Binding-site contacts:
Ligand atom O contacts residue GLU141 of chain 1.A at 3.3 Å.
Ligand atom N1 contacts residue GLU141 of chain 1.A at 4.3 Å.
Ligand atom N1 contacts residue PRO144 of chain 1.A at 4.3 Å.
Ligand atom C7 contacts residue VAL271 of chain 1.A at 3.6 Å (hydrophobic).
Ligand atom C4 contacts residue PRO142 of chain 1.A at 4.1 Å (hydrophobic).
Ligand atom O1 contacts residue TYR264 of chain 1.A at 3.4 Å.
Ligand atom C6 contacts residue TYR264 of chain 1.A at 3.8 Å (hydrophobic).
Ligand atom C contacts residue TYR264 of chain 1.A at 4.2 Å (hydrophobic).
Ligand atom O contacts residue PRO142 of chain 1.A at 3.4 Å (h-bond).
Ligand atom C5 contacts residue PRO144 of chain 1.A at 4.4 Å (hydrophobic).
Ligand atom C5 contacts residue THR143 of chain 1.A at 4.3 Å.
Ligand atom N contacts residue PRO144 of chain 1.A at 4.4 Å.
Ligand atom N1 contacts residue ARG261 of chain 1.A at 3.4 Å (salt-bridge).
Ligand atom N2 contacts residue TYR264 of chain 1.A at 4.0 Å.
Ligand atom C contacts residue PRO144 of chain 1.A at 3.8 Å (hydrophobic).
Ligand atom N1 contacts residue THR143 of chain 1.A at 3.7 Å.
Ligand atom O1 contacts residue PRO262 of chain 1.A at 4.5 Å.
Ligand atom C5 contacts residue GLU141 of chain 1.A at 4.3 Å.
Ligand atom C5 contacts residue PRO142 of chain 1.A at 3.3 Å (hydrophobic).
Ligand atom N2 contacts residue GLU266 of chain 1.A at 3.6 Å.
Ligand atom N1 contacts residue PRO142 of chain 1.A at 3.2 Å (h-bond).
Ligand atom C1 contacts residue PRO144 of chain 1.A at 3.5 Å (hydrophobic).
Ligand atom C8 contacts residue TYR264 of chain 1.A at 4.2 Å (hydrophobic).
Ligand atom C4 contacts residue PRO144 of chain 1.A at 3.6 Å (hydrophobic).
Ligand atom C1 contacts residue TYR264 of chain 1.A at 3.3 Å (hydrophobic).
Ligand atom C8 contacts residue VAL271 of chain 1.A at 4.0 Å (hydrophobic).
Ligand atom C7 contacts residue TYR264 of chain 1.A at 4.4 Å (hydrophobic).
Ligand atom N contacts residue TYR264 of chain 1.A at 4.3 Å.

Sequence of chain 1.A:
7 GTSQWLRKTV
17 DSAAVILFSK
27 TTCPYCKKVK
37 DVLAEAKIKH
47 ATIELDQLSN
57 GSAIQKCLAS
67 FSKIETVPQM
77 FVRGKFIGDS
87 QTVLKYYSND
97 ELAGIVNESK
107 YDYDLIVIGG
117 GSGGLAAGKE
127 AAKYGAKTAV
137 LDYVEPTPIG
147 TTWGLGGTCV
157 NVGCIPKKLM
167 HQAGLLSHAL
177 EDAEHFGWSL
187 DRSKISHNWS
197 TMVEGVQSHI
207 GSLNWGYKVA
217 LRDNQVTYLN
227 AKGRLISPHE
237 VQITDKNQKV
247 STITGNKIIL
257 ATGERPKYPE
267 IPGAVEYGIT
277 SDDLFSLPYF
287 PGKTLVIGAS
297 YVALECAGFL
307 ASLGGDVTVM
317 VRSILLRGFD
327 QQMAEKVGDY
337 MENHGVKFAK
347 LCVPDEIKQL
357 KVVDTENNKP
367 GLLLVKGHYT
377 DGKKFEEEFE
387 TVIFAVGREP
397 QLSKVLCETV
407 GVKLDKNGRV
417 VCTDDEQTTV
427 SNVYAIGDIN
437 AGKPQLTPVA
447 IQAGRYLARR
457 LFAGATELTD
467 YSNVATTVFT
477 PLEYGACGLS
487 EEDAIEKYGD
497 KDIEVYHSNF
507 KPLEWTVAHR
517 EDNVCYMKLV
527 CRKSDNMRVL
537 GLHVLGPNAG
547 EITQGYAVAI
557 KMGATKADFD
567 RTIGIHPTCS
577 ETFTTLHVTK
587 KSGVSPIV

A protein and the small-molecule ligand that binds it are described below.
Small molecule (SMILES): N#CCC(=O)N1CCC(C(N)=O)CC1